Sequence of chain 1.N:
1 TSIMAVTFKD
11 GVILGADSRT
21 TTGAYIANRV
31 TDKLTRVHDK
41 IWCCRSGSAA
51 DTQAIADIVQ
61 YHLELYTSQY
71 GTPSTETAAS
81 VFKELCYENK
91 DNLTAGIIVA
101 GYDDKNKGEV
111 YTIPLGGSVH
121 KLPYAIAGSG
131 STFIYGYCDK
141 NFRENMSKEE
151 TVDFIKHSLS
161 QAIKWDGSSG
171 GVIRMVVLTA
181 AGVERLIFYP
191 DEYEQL

Binding-site contacts:
Ligand atom C11 contacts residue ARG19 of chain 1.N at 4.1 Å.
Ligand atom O7 contacts residue GLY47 of chain 1.N at 2.9 Å (h-bond).
Ligand atom C11 contacts residue LYS33 of chain 1.N at 3.9 Å.
Ligand atom C14 contacts residue ARG45 of chain 1.N at 3.9 Å.
Ligand atom N4 contacts residue GLY47 of chain 1.N at 2.9 Å (h-bond).
Ligand atom C15 contacts residue LYS33 of chain 1.N at 4.0 Å.
Ligand atom C2 contacts residue THR21 of chain 1.N at 3.8 Å.
Ligand atom C11 contacts residue THR20 of chain 1.N at 4.4 Å.
Ligand atom O7 contacts residue THR1 of chain 1.N at 2.3 Å (h-bond).
Ligand atom O12 contacts residue THR1 of chain 1.N at 4.1 Å.
Ligand atom C6 contacts residue THR1 of chain 1.N at 1.4 Å.
Ligand atom C6 contacts residue LYS33 of chain 1.N at 4.2 Å.
Ligand atom O8 contacts residue SER129 of chain 1.N at 3.8 Å.
Ligand atom C14 contacts residue GLY47 of chain 1.N at 3.6 Å.
Ligand atom C13 contacts residue THR20 of chain 1.N at 4.4 Å.
Ligand atom O7 contacts residue SER46 of chain 1.N at 3.5 Å.
Ligand atom O8 contacts residue SER168 of chain 1.N at 4.0 Å.
Ligand atom C15 contacts residue THR20 of chain 1.N at 3.4 Å.
Ligand atom O8 contacts residue THR1 of chain 1.N at 3.0 Å (h-bond).
Ligand atom C13 contacts residue GLY47 of chain 1.N at 3.8 Å.
Ligand atom C2 contacts residue THR1 of chain 1.N at 4.3 Å.
Ligand atom O12 contacts residue THR20 of chain 1.N at 3.5 Å.
Ligand atom C1 contacts residue THR1 of chain 1.N at 2.9 Å.
Ligand atom C6 contacts residue GLY47 of chain 1.N at 4.0 Å.
Ligand atom O10 contacts residue GLY47 of chain 1.N at 3.6 Å.
Ligand atom C6 contacts residue SER46 of chain 1.N at 4.3 Å.
Ligand atom C9 contacts residue THR21 of chain 1.N at 3.5 Å.
Ligand atom C1 contacts residue THR21 of chain 1.N at 4.2 Å.
Ligand atom N4 contacts residue THR1 of chain 1.N at 3.6 Å.
Ligand atom C9 contacts residue SER168 of chain 1.N at 4.3 Å.
Ligand atom C3 contacts residue GLY47 of chain 1.N at 3.7 Å.
Ligand atom C13 contacts residue THR1 of chain 1.N at 3.7 Å.
Ligand atom O12 contacts residue ARG19 of chain 1.N at 4.1 Å.
Ligand atom C5 contacts residue GLY47 of chain 1.N at 4.0 Å.
Ligand atom O12 contacts residue THR21 of chain 1.N at 3.6 Å.
Ligand atom C11 contacts residue THR1 of chain 1.N at 2.9 Å.
Ligand atom C14 contacts residue THR1 of chain 1.N at 3.5 Å.
Ligand atom C5 contacts residue THR1 of chain 1.N at 2.3 Å.
Ligand atom C14 contacts residue SER46 of chain 1.N at 4.0 Å.
Ligand atom C15 contacts residue ALA49 of chain 1.N at 4.3 Å (hydrophobic).

A protein and the small-molecule ligand that binds it are described below.
Small molecule (SMILES): CC(C)[C@H](O)[C@@]1(C=O)NC(=O)[C@H](C)[C@@H]1O